This small molecule binds to this protein.
Small molecule (SMILES): CC(=O)N[C@H]1[C@H](O[C@H]2[C@H](O)[C@@H](NC(C)=O)CO[C@@H]2CO)O[C@H](CO)[C@@H](O[C@H]2O[C@H](CO)[C@@H](O)[C@H](O)[C@@H]2O)[C@@H]1O

Binding-site contacts:
Ligand atom C8 contacts residue TRP60 of chain 5.A at 3.9 Å (hydrophobic).
Ligand atom C5 contacts residue HIS40 of chain 5.A at 3.5 Å.
Ligand atom C6 contacts residue HIS40 of chain 5.A at 2.1 Å.
Ligand atom C7 contacts residue ASN63 of chain 5.A at 3.1 Å.
Ligand atom C5 contacts residue ASN63 of chain 5.A at 3.7 Å.
Ligand atom C2 contacts residue ASN63 of chain 5.A at 2.5 Å.
Ligand atom O5 contacts residue ASN63 of chain 5.A at 2.4 Å (h-bond).
Ligand atom C7 contacts residue SER59 of chain 5.A at 4.1 Å.
Ligand atom C8 contacts residue ASN63 of chain 5.A at 4.3 Å.
Ligand atom C7 contacts residue HIS56 of chain 5.A at 4.3 Å.
Ligand atom O5 contacts residue HIS40 of chain 5.A at 3.9 Å.
Ligand atom O6 contacts residue LEU41 of chain 5.A at 4.4 Å.
Ligand atom C8 contacts residue SER59 of chain 5.A at 3.2 Å.
Ligand atom C1 contacts residue ASN63 of chain 5.A at 1.4 Å.
Ligand atom C3 contacts residue ASN63 of chain 5.A at 3.8 Å.
Ligand atom C4 contacts residue ASN63 of chain 5.A at 4.2 Å.
Ligand atom O7 contacts residue ASN63 of chain 5.A at 3.0 Å (h-bond).
Ligand atom N2 contacts residue ASN63 of chain 5.A at 2.9 Å (h-bond).
Ligand atom C8 contacts residue HIS56 of chain 5.A at 3.4 Å.
Ligand atom N2 contacts residue SER59 of chain 5.A at 3.8 Å.
Ligand atom O6 contacts residue HIS40 of chain 5.A at 1.4 Å.

Sequence of chain 5.A:
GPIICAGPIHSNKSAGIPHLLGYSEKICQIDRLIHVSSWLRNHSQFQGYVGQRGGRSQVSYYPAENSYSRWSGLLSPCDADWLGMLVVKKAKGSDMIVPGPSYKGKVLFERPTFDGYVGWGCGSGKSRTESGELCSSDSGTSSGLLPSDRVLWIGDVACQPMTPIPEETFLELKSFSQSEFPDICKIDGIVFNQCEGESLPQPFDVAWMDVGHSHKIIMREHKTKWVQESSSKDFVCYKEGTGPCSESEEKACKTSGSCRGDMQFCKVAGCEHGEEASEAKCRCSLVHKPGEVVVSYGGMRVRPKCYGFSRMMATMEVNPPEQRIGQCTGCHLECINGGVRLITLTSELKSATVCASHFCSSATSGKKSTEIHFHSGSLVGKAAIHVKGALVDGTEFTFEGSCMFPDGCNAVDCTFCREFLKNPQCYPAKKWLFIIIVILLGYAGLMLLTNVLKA